Sequence of chain 2.A:
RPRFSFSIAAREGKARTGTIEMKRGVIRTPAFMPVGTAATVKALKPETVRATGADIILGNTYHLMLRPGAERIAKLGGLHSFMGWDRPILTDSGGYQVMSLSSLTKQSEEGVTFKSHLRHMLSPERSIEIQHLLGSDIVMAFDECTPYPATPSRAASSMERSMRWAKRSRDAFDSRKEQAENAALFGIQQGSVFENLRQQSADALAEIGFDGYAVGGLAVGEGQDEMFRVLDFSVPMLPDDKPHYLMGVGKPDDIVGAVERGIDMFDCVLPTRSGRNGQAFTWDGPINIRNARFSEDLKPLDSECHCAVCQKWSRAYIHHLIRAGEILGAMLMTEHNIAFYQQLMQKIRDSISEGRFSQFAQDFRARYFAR

This small molecule binds to this protein.
Small molecule (SMILES): CN(C)c1ccc(C(=O)O)cn1

Binding-site contacts:
Ligand atom C6 contacts residue HIS124 of chain 2.A at 3.5 Å.
Ligand atom C contacts residue GLU133 of chain 2.A at 4.2 Å.
Ligand atom C1 contacts residue GLU133 of chain 2.A at 2.9 Å.
Ligand atom N contacts residue GLU133 of chain 2.A at 4.2 Å.
Ligand atom C2 contacts residue ILE134 of chain 2.A at 3.7 Å (hydrophobic).
Ligand atom N1 contacts residue ILE134 of chain 2.A at 3.9 Å.
Ligand atom C7 contacts residue ILE134 of chain 2.A at 4.3 Å (hydrophobic).
Ligand atom C3 contacts residue ILE134 of chain 2.A at 3.9 Å (hydrophobic).
Ligand atom C7 contacts residue MET66 of chain 2.A at 3.9 Å (hydrophobic).
Ligand atom C contacts residue LEU137 of chain 2.A at 3.7 Å (hydrophobic).
Ligand atom C3 contacts residue ARG130 of chain 2.A at 4.1 Å.
Ligand atom O contacts residue MET125 of chain 2.A at 2.9 Å (h-bond).
Ligand atom N contacts residue ILE134 of chain 2.A at 3.6 Å.
Ligand atom C6 contacts residue MET125 of chain 2.A at 4.1 Å (hydrophobic).
Ligand atom C contacts residue ILE134 of chain 2.A at 3.9 Å (hydrophobic).
Ligand atom C5 contacts residue MET66 of chain 2.A at 3.5 Å (hydrophobic).
Ligand atom C1 contacts residue ILE134 of chain 2.A at 4.3 Å (hydrophobic).
Ligand atom C4 contacts residue MET125 of chain 2.A at 3.4 Å (hydrophobic).
Ligand atom C4 contacts residue ILE134 of chain 2.A at 4.4 Å (hydrophobic).
Ligand atom C contacts residue GLU72 of chain 2.A at 4.4 Å.
Ligand atom C4 contacts residue MET66 of chain 2.A at 3.9 Å (hydrophobic).
Ligand atom O contacts residue MET66 of chain 2.A at 3.9 Å.
Ligand atom O1 contacts residue HIS124 of chain 2.A at 2.7 Å (h-bond).
Ligand atom O1 contacts residue MET66 of chain 2.A at 3.8 Å.
Ligand atom C6 contacts residue MET66 of chain 2.A at 3.5 Å (hydrophobic).
Ligand atom C3 contacts residue MET125 of chain 2.A at 4.2 Å (hydrophobic).
Ligand atom C5 contacts residue MET125 of chain 2.A at 4.1 Å (hydrophobic).
Ligand atom O contacts residue HIS124 of chain 2.A at 3.2 Å.
Ligand atom C1 contacts residue ARG130 of chain 2.A at 4.2 Å.